Sequence of chain 1.A:
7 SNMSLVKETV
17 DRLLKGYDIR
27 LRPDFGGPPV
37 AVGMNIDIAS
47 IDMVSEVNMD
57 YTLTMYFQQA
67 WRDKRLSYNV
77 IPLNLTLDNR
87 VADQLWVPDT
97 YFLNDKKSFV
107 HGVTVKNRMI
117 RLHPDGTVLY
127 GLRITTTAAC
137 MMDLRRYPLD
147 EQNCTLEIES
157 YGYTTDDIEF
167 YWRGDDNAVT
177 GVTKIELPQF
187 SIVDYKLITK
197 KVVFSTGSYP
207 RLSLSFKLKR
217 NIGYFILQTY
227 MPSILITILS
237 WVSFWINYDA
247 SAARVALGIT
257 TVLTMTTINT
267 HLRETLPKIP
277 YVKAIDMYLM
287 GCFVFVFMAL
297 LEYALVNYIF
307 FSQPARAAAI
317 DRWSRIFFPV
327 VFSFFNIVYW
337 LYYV

Binding-site contacts:
Ligand atom C7 contacts residue ILE228 of chain 1.B at 3.4 Å (hydrophobic).
Ligand atom O1 contacts residue ILE228 of chain 1.B at 2.5 Å (h-bond).
Ligand atom C12 contacts residue MET236 of chain 1.B at 3.6 Å (hydrophobic).
Ligand atom C6 contacts residue MET286 of chain 1.A at 4.1 Å (hydrophobic).
Ligand atom C8 contacts residue ASN265 of chain 1.A at 3.8 Å.
Ligand atom C3 contacts residue MET286 of chain 1.A at 4.4 Å (hydrophobic).
Ligand atom C4 contacts residue PHE289 of chain 1.A at 4.1 Å (hydrophobic).
Ligand atom C4 contacts residue MET261 of chain 1.A at 4.3 Å (hydrophobic).
Ligand atom C5 contacts residue MET286 of chain 1.A at 4.1 Å (hydrophobic).
Ligand atom C3 contacts residue THR262 of chain 1.A at 4.4 Å.
Ligand atom C5 contacts residue THR262 of chain 1.A at 4.4 Å.
Ligand atom C5 contacts residue PHE289 of chain 1.A at 3.8 Å (hydrophobic).
Ligand atom C4 contacts residue MET286 of chain 1.A at 4.3 Å (hydrophobic).
Ligand atom C9 contacts residue ASP282 of chain 1.A at 3.6 Å.
Ligand atom C9 contacts residue ILE228 of chain 1.B at 4.0 Å (hydrophobic).
Ligand atom C2 contacts residue MET286 of chain 1.A at 4.4 Å (hydrophobic).
Ligand atom C12 contacts residue PHE289 of chain 1.A at 3.5 Å (hydrophobic).
Ligand atom C8 contacts residue ILE228 of chain 1.B at 3.8 Å (hydrophobic).
Ligand atom O1 contacts residue MET286 of chain 1.A at 3.9 Å.
Ligand atom C11 contacts residue LEU232 of chain 1.B at 4.3 Å (hydrophobic).
Ligand atom O1 contacts residue LEU232 of chain 1.B at 4.0 Å.
Ligand atom C7 contacts residue GLN229 of chain 1.B at 4.0 Å.
Ligand atom C9 contacts residue GLN229 of chain 1.B at 3.9 Å.
Ligand atom C8 contacts residue GLN229 of chain 1.B at 3.5 Å.
Ligand atom C10 contacts residue LEU232 of chain 1.B at 4.2 Å (hydrophobic).
Ligand atom C11 contacts residue MET286 of chain 1.A at 4.0 Å (hydrophobic).
Ligand atom C1 contacts residue MET286 of chain 1.A at 4.1 Å (hydrophobic).
Ligand atom C4 contacts residue LEU285 of chain 1.A at 3.9 Å (hydrophobic).
Ligand atom C9 contacts residue ASN265 of chain 1.A at 4.2 Å.
Ligand atom C12 contacts residue LEU232 of chain 1.B at 4.3 Å (hydrophobic).
Ligand atom C2 contacts residue ILE228 of chain 1.B at 4.1 Å (hydrophobic).
Ligand atom C1 contacts residue ILE228 of chain 1.B at 3.7 Å (hydrophobic).
Ligand atom C3 contacts residue LEU285 of chain 1.A at 4.2 Å (hydrophobic).
Ligand atom O1 contacts residue PRO233 of chain 1.B at 3.8 Å.
Ligand atom C4 contacts residue THR262 of chain 1.A at 4.4 Å.
Ligand atom C11 contacts residue PHE289 of chain 1.A at 4.4 Å (hydrophobic).

A small-molecule ligand and the protein it binds are described below.
Small molecule (SMILES): CC(C)c1cccc(C(C)C)c1O

Sequence of chain 1.B:
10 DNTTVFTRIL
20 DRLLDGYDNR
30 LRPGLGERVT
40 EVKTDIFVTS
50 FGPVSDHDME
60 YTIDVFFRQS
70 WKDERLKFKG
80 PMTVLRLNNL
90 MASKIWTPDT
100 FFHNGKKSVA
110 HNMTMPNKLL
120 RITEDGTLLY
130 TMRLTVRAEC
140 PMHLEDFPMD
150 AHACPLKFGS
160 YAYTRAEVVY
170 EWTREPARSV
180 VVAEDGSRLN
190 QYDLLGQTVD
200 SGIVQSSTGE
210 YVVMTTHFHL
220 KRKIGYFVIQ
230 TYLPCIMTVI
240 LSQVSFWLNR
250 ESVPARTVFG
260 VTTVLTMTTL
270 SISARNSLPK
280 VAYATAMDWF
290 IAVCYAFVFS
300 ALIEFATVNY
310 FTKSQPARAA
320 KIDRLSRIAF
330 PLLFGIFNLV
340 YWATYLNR